Sequence of chain 1.B:
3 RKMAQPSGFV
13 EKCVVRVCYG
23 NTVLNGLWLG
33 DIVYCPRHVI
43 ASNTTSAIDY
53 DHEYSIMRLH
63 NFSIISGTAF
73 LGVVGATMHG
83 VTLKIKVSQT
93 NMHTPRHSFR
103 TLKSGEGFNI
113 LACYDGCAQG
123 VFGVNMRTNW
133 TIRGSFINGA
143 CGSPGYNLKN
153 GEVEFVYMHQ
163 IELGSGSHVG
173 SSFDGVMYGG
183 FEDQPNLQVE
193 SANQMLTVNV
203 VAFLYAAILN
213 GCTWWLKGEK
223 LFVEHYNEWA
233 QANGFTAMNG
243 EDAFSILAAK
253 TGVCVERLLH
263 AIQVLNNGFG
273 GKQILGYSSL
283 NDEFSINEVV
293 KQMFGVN

Binding-site contacts:
Ligand atom C15 contacts residue GLN162 of chain 1.B at 3.8 Å.
Ligand atom O31 contacts residue ASN140 of chain 1.B at 3.5 Å.
Ligand atom C19 contacts residue CYS143 of chain 1.B at 3.1 Å (hydrophobic).
Ligand atom N17 contacts residue GLN162 of chain 1.B at 3.1 Å (h-bond).
Ligand atom C10 contacts residue LEU189 of chain 1.B at 3.7 Å (hydrophobic).
Ligand atom O01 contacts residue GLU164 of chain 1.B at 2.9 Å (salt-bridge).
Ligand atom N04 contacts residue GLU164 of chain 1.B at 2.7 Å (salt-bridge).
Ligand atom O31 contacts residue GLY141 of chain 1.B at 2.5 Å (h-bond).
Ligand atom C10 contacts residue ASN188 of chain 1.B at 3.7 Å.
Ligand atom O25 contacts residue GLU164 of chain 1.B at 3.7 Å.
Ligand atom O25 contacts residue HIS170 of chain 1.B at 3.6 Å.
Ligand atom C03 contacts residue GLU164 of chain 1.B at 3.7 Å.
Ligand atom C26 contacts residue CYS143 of chain 1.B at 1.8 Å (hydrophobic).
Ligand atom N17 contacts residue CYS143 of chain 1.B at 2.8 Å (h-bond).
Ligand atom N22 contacts residue PHE138 of chain 1.B at 3.4 Å (h-bond).
Ligand atom O25 contacts residue HIS161 of chain 1.B at 2.7 Å (h-bond).
Ligand atom C21 contacts residue HIS161 of chain 1.B at 3.7 Å.
Ligand atom C08 contacts residue GLY166 of chain 1.B at 3.7 Å.
Ligand atom C08 contacts residue GLU164 of chain 1.B at 3.8 Å.
Ligand atom C27 contacts residue HIS40 of chain 1.B at 3.4 Å.
Ligand atom O33 contacts residue ALA142 of chain 1.B at 3.4 Å (h-bond).
Ligand atom C38 contacts residue HIS40 of chain 1.B at 3.5 Å.
Ligand atom O28 contacts residue CYS143 of chain 1.B at 3.6 Å (h-bond).
Ligand atom C19 contacts residue HIS161 of chain 1.B at 3.8 Å.
Ligand atom O25 contacts residue PHE138 of chain 1.B at 3.3 Å.
Ligand atom C27 contacts residue CYS143 of chain 1.B at 2.3 Å (hydrophobic).
Ligand atom O01 contacts residue ILE163 of chain 1.B at 3.2 Å.
Ligand atom N22 contacts residue ILE139 of chain 1.B at 3.8 Å.
Ligand atom C18 contacts residue CYS143 of chain 1.B at 2.6 Å (hydrophobic).
Ligand atom C07 contacts residue GLU164 of chain 1.B at 3.6 Å.
Ligand atom O32 contacts residue ASN140 of chain 1.B at 3.4 Å (h-bond).
Ligand atom C37 contacts residue PRO187 of chain 1.B at 3.7 Å (hydrophobic).
Ligand atom O33 contacts residue GLY141 of chain 1.B at 3.7 Å.
Ligand atom N22 contacts residue GLU164 of chain 1.B at 3.2 Å (salt-bridge).
Ligand atom O12 contacts residue ASN188 of chain 1.B at 3.5 Å (h-bond).
Ligand atom O33 contacts residue CYS143 of chain 1.B at 2.2 Å (h-bond).
Ligand atom C09 contacts residue LEU189 of chain 1.B at 3.8 Å (hydrophobic).
Ligand atom O12 contacts residue PRO187 of chain 1.B at 3.1 Å.
Ligand atom C37 contacts residue GLN186 of chain 1.B at 3.5 Å.
Ligand atom C21 contacts residue GLU164 of chain 1.B at 3.6 Å.

A small-molecule ligand and the protein it binds are described below.
Small molecule (SMILES): COc1cccc2[nH]c(C(=O)N[C@@H](CC(C)C)C(=O)N[C@@H](C[C@@H]3CCNC3=O)C(=O)COP(=O)(O)O)cc12